Sequence of chain 1.A:
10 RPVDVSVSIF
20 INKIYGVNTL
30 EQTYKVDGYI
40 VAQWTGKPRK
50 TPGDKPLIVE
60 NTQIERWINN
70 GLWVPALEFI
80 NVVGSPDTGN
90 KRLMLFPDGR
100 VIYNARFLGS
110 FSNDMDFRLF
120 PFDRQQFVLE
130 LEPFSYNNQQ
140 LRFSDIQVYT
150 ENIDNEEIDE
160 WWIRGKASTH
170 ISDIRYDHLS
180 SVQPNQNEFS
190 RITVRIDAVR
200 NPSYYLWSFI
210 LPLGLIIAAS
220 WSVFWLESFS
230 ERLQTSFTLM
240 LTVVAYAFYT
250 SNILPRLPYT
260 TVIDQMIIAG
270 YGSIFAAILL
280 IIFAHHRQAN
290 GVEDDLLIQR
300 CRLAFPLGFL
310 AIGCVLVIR

A small-molecule ligand and the protein it binds are described below.
Small molecule (SMILES): NCCCBr

Binding-site contacts:
Ligand atom BR contacts residue VAL81 of chain 1.B at 4.3 Å.
Ligand atom BR contacts residue PHE78 of chain 1.B at 3.1 Å.
Ligand atom BR contacts residue GLU77 of chain 1.B at 3.9 Å.
Ligand atom BR contacts residue ASN89 of chain 1.A at 4.4 Å.
Ligand atom BR contacts residue PRO85 of chain 1.B at 4.0 Å.

Sequence of chain 1.B:
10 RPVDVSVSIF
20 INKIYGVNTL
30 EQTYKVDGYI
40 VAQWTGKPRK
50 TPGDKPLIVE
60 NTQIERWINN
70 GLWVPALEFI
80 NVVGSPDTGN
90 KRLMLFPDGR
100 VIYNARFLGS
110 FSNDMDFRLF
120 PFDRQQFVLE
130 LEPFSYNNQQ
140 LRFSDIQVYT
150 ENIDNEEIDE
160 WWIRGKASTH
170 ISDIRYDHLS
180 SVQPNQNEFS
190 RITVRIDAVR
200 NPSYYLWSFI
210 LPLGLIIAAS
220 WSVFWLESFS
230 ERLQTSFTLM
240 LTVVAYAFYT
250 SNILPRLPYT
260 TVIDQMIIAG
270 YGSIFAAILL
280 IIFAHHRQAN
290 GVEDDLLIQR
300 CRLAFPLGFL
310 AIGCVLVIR